Sequence of chain 1.M:
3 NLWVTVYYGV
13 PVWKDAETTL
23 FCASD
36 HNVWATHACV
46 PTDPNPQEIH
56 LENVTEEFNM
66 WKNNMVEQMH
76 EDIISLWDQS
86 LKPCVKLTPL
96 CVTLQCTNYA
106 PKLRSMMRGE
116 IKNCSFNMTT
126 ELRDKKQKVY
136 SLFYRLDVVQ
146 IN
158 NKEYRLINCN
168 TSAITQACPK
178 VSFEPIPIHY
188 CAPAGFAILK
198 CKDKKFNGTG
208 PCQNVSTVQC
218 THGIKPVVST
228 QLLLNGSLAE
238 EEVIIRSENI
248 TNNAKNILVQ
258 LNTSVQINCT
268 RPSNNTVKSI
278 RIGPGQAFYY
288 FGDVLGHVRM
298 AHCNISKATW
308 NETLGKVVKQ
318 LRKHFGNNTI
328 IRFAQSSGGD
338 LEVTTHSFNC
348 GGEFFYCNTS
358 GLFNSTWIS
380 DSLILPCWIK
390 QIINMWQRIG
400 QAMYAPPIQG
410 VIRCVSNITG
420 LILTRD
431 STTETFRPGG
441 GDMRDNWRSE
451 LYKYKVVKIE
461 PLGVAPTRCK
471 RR

Binding-site contacts:
Ligand atom O7 contacts residue GLN100 of chain 1.M at 3.1 Å (h-bond).
Ligand atom C8 contacts residue GLN100 of chain 1.M at 3.5 Å.
Ligand atom C7 contacts residue ASN122 of chain 1.M at 3.7 Å.
Ligand atom C8 contacts residue SER120 of chain 1.M at 3.3 Å.
Ligand atom O3 contacts residue GLN100 of chain 1.M at 3.7 Å.
Ligand atom N2 contacts residue GLN100 of chain 1.M at 4.2 Å.
Ligand atom O7 contacts residue THR98 of chain 1.M at 4.2 Å.
Ligand atom C3 contacts residue ASN122 of chain 1.M at 3.8 Å.
Ligand atom C4 contacts residue ASN122 of chain 1.M at 4.2 Å.
Ligand atom O5 contacts residue ASN122 of chain 1.M at 2.4 Å (h-bond).
Ligand atom O7 contacts residue ASN122 of chain 1.M at 4.2 Å.
Ligand atom C1 contacts residue ASN122 of chain 1.M at 1.4 Å.
Ligand atom C2 contacts residue ASN122 of chain 1.M at 2.5 Å.
Ligand atom C5 contacts residue ASN122 of chain 1.M at 3.7 Å.
Ligand atom C8 contacts residue PHE121 of chain 1.M at 4.0 Å (hydrophobic).
Ligand atom N2 contacts residue ASN122 of chain 1.M at 2.9 Å (h-bond).
Ligand atom C7 contacts residue GLN100 of chain 1.M at 3.4 Å.

This small molecule binds to this protein.
Small molecule (SMILES): CC(=O)N[C@@H]1[C@@H](O)[C@H](O)[C@@H](CO)O[C@H]1O